This protein binds this small molecule.
Small molecule (SMILES): CNc1ccccc1C(=O)O[C@H]1[C@@H](O)[C@H](n2cnc3c(=O)[nH]c(N)nc32)O[C@@H]1CO[P](=O)(O)O[P](=O)(O)OP(=O)(O)O

Sequence of chain 1.D:
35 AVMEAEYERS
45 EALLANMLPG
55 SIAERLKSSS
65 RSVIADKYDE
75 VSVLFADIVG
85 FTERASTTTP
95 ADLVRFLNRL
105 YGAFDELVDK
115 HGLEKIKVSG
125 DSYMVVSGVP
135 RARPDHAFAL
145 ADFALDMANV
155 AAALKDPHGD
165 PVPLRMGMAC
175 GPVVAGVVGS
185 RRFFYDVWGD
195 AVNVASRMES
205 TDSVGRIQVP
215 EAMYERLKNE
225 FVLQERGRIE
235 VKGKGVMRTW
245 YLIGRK

Sequence of chain 1.C:
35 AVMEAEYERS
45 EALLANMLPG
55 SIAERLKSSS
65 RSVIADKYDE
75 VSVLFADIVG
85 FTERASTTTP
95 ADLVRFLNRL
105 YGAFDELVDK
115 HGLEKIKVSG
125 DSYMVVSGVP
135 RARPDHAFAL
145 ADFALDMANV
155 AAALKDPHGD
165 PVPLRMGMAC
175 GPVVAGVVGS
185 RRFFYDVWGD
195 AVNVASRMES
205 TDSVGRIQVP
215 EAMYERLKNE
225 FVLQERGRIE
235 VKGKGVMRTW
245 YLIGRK

Binding-site contacts:
Ligand atom CA4 contacts residue PRO94 of chain 1.C at 3.5 Å (hydrophobic).
Ligand atom O3B contacts residue MN1 of chain 1.V at 1.7 Å.
Ligand atom O2G contacts residue ILE82 of chain 1.C at 3.3 Å (h-bond).
Ligand atom O2B contacts residue THR86 of chain 1.C at 2.6 Å (h-bond).
Ligand atom PB contacts residue MN1 of chain 1.V at 3.1 Å.
Ligand atom CA4 contacts residue LEU97 of chain 1.C at 3.6 Å (hydrophobic).
Ligand atom CA2 contacts residue PHE85 of chain 1.C at 3.3 Å (hydrophobic).
Ligand atom N9 contacts residue GLY124 of chain 1.C at 3.5 Å.
Ligand atom O3B contacts residue ILE82 of chain 1.C at 2.8 Å (h-bond).
Ligand atom O2A contacts residue ASP125 of chain 1.C at 3.6 Å (salt-bridge).
Ligand atom O3A contacts residue ARG201 of chain 1.D at 2.8 Å (salt-bridge).
Ligand atom O2A contacts residue MN1 of chain 1.V at 3.0 Å.
Ligand atom O2A contacts residue ASP81 of chain 1.C at 3.4 Å (salt-bridge).
Ligand atom O2G contacts residue ARG169 of chain 1.C at 3.3 Å (salt-bridge).
Ligand atom O2B contacts residue PHE85 of chain 1.C at 2.5 Å (h-bond).
Ligand atom N2 contacts residue ASP190 of chain 1.D at 2.8 Å (salt-bridge).
Ligand atom O2' contacts residue ASN197 of chain 1.D at 3.3 Å.
Ligand atom PA contacts residue MN1 of chain 1.W at 3.2 Å.
Ligand atom O3G contacts residue MN1 of chain 1.V at 2.6 Å.
Ligand atom O6 contacts residue SER123 of chain 1.C at 3.4 Å.
Ligand atom O2G contacts residue GLY84 of chain 1.C at 3.3 Å (h-bond).
Ligand atom N3 contacts residue GLY124 of chain 1.C at 3.6 Å.
Ligand atom O1G contacts residue LYS236 of chain 1.D at 2.8 Å (salt-bridge).
Ligand atom O2A contacts residue MN1 of chain 1.W at 2.0 Å.
Ligand atom O2B contacts residue GLY84 of chain 1.C at 3.4 Å.
Ligand atom N2 contacts residue VAL191 of chain 1.D at 2.7 Å (h-bond).
Ligand atom NA1 contacts residue GLY193 of chain 1.D at 3.5 Å.
Ligand atom O4' contacts residue ASP125 of chain 1.C at 3.5 Å (salt-bridge).
Ligand atom O3B contacts residue PHE85 of chain 1.C at 3.2 Å (h-bond).
Ligand atom CA5 contacts residue LEU97 of chain 1.C at 3.6 Å (hydrophobic).
Ligand atom PB contacts residue PHE85 of chain 1.C at 3.4 Å.
Ligand atom C2 contacts residue ASP190 of chain 1.D at 3.5 Å.
Ligand atom O3B contacts residue ASP125 of chain 1.C at 3.0 Å (salt-bridge).
Ligand atom N1 contacts residue MET128 of chain 1.D at 3.5 Å.
Ligand atom C4' contacts residue PHE85 of chain 1.C at 3.4 Å (hydrophobic).
Ligand atom O2G contacts residue MN1 of chain 1.V at 2.8 Å.
Ligand atom NA1 contacts residue ASP194 of chain 1.D at 3.6 Å.
Ligand atom C4 contacts residue GLY124 of chain 1.C at 3.4 Å.
Ligand atom PG contacts residue MN1 of chain 1.V at 3.1 Å.
Ligand atom O3B contacts residue GLY84 of chain 1.C at 3.6 Å (h-bond).